This protein binds this small molecule.
Small molecule (SMILES): N[C@@H](Cc1c[nH]c2ccccc12)C(=O)O

Sequence of chain 1.C:
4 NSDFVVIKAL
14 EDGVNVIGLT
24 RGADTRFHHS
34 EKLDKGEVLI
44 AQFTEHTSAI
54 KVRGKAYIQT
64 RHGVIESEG

Binding-site contacts:
Ligand atom C contacts residue SER51 of chain 1.C at 3.6 Å.
Ligand atom CZ2 contacts residue ILE53 of chain 1.D at 3.7 Å (hydrophobic).
Ligand atom CD1 contacts residue THR47 of chain 1.D at 3.7 Å.
Ligand atom CE2 contacts residue GLN45 of chain 1.D at 3.8 Å.
Ligand atom O contacts residue SER51 of chain 1.C at 3.0 Å (h-bond).
Ligand atom N contacts residue ASP27 of chain 1.C at 3.1 Å (salt-bridge).
Ligand atom N contacts residue GLY25 of chain 1.C at 2.8 Å (h-bond).
Ligand atom CB contacts residue THR23 of chain 1.C at 3.8 Å.
Ligand atom CZ2 contacts residue ALA44 of chain 1.D at 4.0 Å (hydrophobic).
Ligand atom OXT contacts residue GLY25 of chain 1.C at 4.0 Å.
Ligand atom NE1 contacts residue ALA44 of chain 1.D at 3.8 Å.
Ligand atom C contacts residue GLY25 of chain 1.C at 3.4 Å.
Ligand atom CE3 contacts residue HIS31 of chain 1.D at 3.9 Å.
Ligand atom CD1 contacts residue GLN45 of chain 1.D at 3.5 Å.
Ligand atom OXT contacts residue HIS49 of chain 1.D at 3.8 Å.
Ligand atom NE1 contacts residue GLN45 of chain 1.D at 2.8 Å (h-bond).
Ligand atom O contacts residue THR47 of chain 1.D at 3.5 Å (h-bond).
Ligand atom O contacts residue ARG24 of chain 1.C at 3.5 Å.
Ligand atom CB contacts residue SER51 of chain 1.C at 3.4 Å.
Ligand atom CA contacts residue THR23 of chain 1.C at 3.8 Å.
Ligand atom C contacts residue THR47 of chain 1.D at 3.4 Å.
Ligand atom CH2 contacts residue ILE20 of chain 1.D at 4.0 Å (hydrophobic).
Ligand atom OXT contacts residue THR50 of chain 1.D at 2.7 Å (h-bond).
Ligand atom N contacts residue THR23 of chain 1.C at 2.8 Å (h-bond).
Ligand atom N contacts residue THR28 of chain 1.C at 2.8 Å (h-bond).
Ligand atom C contacts residue THR50 of chain 1.D at 3.8 Å.
Ligand atom O contacts residue GLY25 of chain 1.C at 3.0 Å (h-bond).
Ligand atom CD2 contacts residue THR50 of chain 1.D at 3.9 Å.
Ligand atom CA contacts residue THR28 of chain 1.C at 3.2 Å.
Ligand atom CA contacts residue GLY25 of chain 1.C at 3.5 Å.
Ligand atom N contacts residue ARG24 of chain 1.C at 3.9 Å.
Ligand atom CZ2 contacts residue THR50 of chain 1.D at 3.8 Å.
Ligand atom CA contacts residue SER51 of chain 1.C at 4.0 Å.
Ligand atom CZ3 contacts residue GLY21 of chain 1.D at 3.6 Å.
Ligand atom CD1 contacts residue SER51 of chain 1.C at 3.6 Å.
Ligand atom CB contacts residue THR28 of chain 1.C at 3.6 Å.
Ligand atom CH2 contacts residue GLY21 of chain 1.D at 3.5 Å.
Ligand atom OXT contacts residue THR47 of chain 1.D at 2.5 Å (h-bond).
Ligand atom CE2 contacts residue THR50 of chain 1.D at 4.0 Å.
Ligand atom CG contacts residue SER51 of chain 1.C at 3.9 Å.

Sequence of chain 1.D:
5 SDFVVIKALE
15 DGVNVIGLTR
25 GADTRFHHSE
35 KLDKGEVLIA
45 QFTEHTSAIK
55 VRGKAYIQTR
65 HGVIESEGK